Binding-site contacts:
Ligand atom N3 contacts residue LYS180 of chain 1.F at 3.9 Å.
Ligand atom C6 contacts residue LYS180 of chain 1.F at 3.5 Å.
Ligand atom C17 contacts residue ILE130 of chain 1.F at 3.7 Å (hydrophobic).
Ligand atom C28 contacts residue CYS179 of chain 1.F at 3.9 Å (hydrophobic).
Ligand atom C34 contacts residue THR198 of chain 1.F at 3.8 Å.
Ligand atom C36 contacts residue SER183 of chain 1.F at 3.7 Å.
Ligand atom C22 contacts residue CYS179 of chain 1.F at 3.8 Å (hydrophobic).
Ligand atom C32 contacts residue VAL197 of chain 1.F at 3.7 Å (hydrophobic).
Ligand atom C20 contacts residue CYS179 of chain 1.F at 3.8 Å (hydrophobic).
Ligand atom C4 contacts residue LYS180 of chain 1.F at 4.0 Å.
Ligand atom N1 contacts residue LYS180 of chain 1.F at 3.7 Å.
Ligand atom C36 contacts residue LYS180 of chain 1.F at 3.6 Å.
Ligand atom C29 contacts residue VAL203 of chain 1.F at 3.6 Å (hydrophobic).
Ligand atom N26 contacts residue LYS180 of chain 1.F at 4.0 Å.
Ligand atom C28 contacts residue CYS204 of chain 1.F at 4.1 Å (hydrophobic).
Ligand atom N41 contacts residue SER178 of chain 1.F at 2.7 Å (h-bond).
Ligand atom N41 contacts residue ASP177 of chain 1.F at 2.7 Å (salt-bridge).
Ligand atom C34 contacts residue VAL197 of chain 1.F at 3.8 Å (hydrophobic).
Ligand atom C18 contacts residue ILE130 of chain 1.F at 3.9 Å (hydrophobic).
Ligand atom C20 contacts residue HIS133 of chain 1.F at 3.5 Å.
Ligand atom C34 contacts residue CYS179 of chain 1.F at 3.6 Å (hydrophobic).
Ligand atom O24 contacts residue ILE130 of chain 1.F at 3.6 Å.
Ligand atom C38 contacts residue VAL203 of chain 1.F at 3.6 Å (hydrophobic).
Ligand atom C36 contacts residue CYS179 of chain 1.F at 3.4 Å (hydrophobic).
Ligand atom C38 contacts residue SER178 of chain 1.F at 3.6 Å.
Ligand atom C31 contacts residue SER178 of chain 1.F at 3.7 Å.
Ligand atom C5 contacts residue LYS180 of chain 1.F at 3.7 Å.
Ligand atom N41 contacts residue VAL203 of chain 1.F at 3.3 Å (h-bond).
Ligand atom C34 contacts residue SER183 of chain 1.F at 3.5 Å.
Ligand atom C20 contacts residue CYS204 of chain 1.F at 3.7 Å (hydrophobic).
Ligand atom C22 contacts residue CYS204 of chain 1.F at 3.4 Å (hydrophobic).
Ligand atom N26 contacts residue CYS204 of chain 1.F at 4.0 Å.
Ligand atom C32 contacts residue THR198 of chain 1.F at 3.7 Å.
Ligand atom C18 contacts residue HIS133 of chain 1.F at 3.7 Å.
Ligand atom C32 contacts residue SER178 of chain 1.F at 3.5 Å.
Ligand atom O24 contacts residue HIS133 of chain 1.F at 3.7 Å.
Ligand atom N7 contacts residue LYS180 of chain 1.F at 3.5 Å.
Ligand atom C8 contacts residue LYS180 of chain 1.F at 3.6 Å.
Ligand atom C29 contacts residue CYS204 of chain 1.F at 3.8 Å (hydrophobic).
Ligand atom C28 contacts residue LYS180 of chain 1.F at 3.8 Å.

A protein and the small-molecule ligand that binds it are described below.
Small molecule (SMILES): NCc1cccc(Nc2n[nH]c3ncnc(Nc4cccc(O)c4)c23)c1

Sequence of chain 1.F:
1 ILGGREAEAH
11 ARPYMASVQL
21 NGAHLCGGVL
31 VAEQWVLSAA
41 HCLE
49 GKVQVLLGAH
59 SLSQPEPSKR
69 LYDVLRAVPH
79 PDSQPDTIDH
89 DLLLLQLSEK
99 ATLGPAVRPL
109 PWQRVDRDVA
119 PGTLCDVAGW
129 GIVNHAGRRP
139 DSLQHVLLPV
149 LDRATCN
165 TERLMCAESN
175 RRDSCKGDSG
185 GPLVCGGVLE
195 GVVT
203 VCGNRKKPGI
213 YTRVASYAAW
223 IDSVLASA